Sequence of chain 1.D:
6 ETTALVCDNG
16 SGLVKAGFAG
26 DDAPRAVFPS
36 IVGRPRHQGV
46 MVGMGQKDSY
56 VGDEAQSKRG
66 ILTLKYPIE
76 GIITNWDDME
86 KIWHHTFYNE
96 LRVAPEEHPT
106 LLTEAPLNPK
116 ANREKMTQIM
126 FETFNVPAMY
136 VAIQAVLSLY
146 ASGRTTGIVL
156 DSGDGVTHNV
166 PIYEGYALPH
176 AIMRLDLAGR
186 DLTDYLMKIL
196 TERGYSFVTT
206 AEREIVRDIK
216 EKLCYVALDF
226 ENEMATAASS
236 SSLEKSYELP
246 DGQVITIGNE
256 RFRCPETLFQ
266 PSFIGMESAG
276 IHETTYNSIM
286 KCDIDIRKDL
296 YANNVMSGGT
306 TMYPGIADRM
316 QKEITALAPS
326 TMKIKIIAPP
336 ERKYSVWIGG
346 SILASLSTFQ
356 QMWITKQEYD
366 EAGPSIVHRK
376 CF

Binding-site contacts:
Ligand atom OD1 contacts residue HIC75 of chain 1.D at 3.6 Å.
Ligand atom NE1 contacts residue ARG179 of chain 1.D at 4.4 Å.
Ligand atom CH2 contacts residue PRO114 of chain 1.D at 4.0 Å (hydrophobic).
Ligand atom CB contacts residue GLU74 of chain 1.D at 3.9 Å.
Ligand atom CD1 contacts residue ILE77 of chain 1.D at 4.0 Å (hydrophobic).
Ligand atom OD1 contacts residue GLU74 of chain 1.D at 3.6 Å (salt-bridge).
Ligand atom CZ2 contacts residue ILE77 of chain 1.D at 4.2 Å (hydrophobic).
Ligand atom C contacts residue GLU74 of chain 1.D at 4.0 Å.
Ligand atom CE2 contacts residue ILE77 of chain 1.D at 3.8 Å (hydrophobic).
Ligand atom SG contacts residue HIC75 of chain 1.D at 4.4 Å.
Ligand atom CD2 contacts residue PRO114 of chain 1.D at 4.5 Å (hydrophobic).
Ligand atom CB contacts residue THR79 of chain 1.D at 3.9 Å.
Ligand atom CD2 contacts residue ILE77 of chain 1.D at 4.0 Å (hydrophobic).
Ligand atom CH2 contacts residue ASN113 of chain 1.D at 4.4 Å.
Ligand atom CZ3 contacts residue PRO114 of chain 1.D at 3.4 Å (hydrophobic).
Ligand atom NE1 contacts residue ILE77 of chain 1.D at 3.8 Å.
Ligand atom CG contacts residue GLU74 of chain 1.D at 3.5 Å.
Ligand atom CE2 contacts residue ARG179 of chain 1.D at 4.0 Å.
Ligand atom CA contacts residue GLU74 of chain 1.D at 3.8 Å.
Ligand atom CG contacts residue HIC75 of chain 1.D at 3.9 Å.
Ligand atom CZ2 contacts residue ARG179 of chain 1.D at 3.2 Å.
Ligand atom CB contacts residue GLU74 of chain 1.D at 3.0 Å.
Ligand atom NE1 contacts residue ASP181 of chain 1.D at 3.9 Å.
Ligand atom CA contacts residue THR79 of chain 1.D at 4.5 Å.
Ligand atom CH2 contacts residue ARG179 of chain 1.D at 3.9 Å.
Ligand atom CB contacts residue ILE77 of chain 1.D at 3.9 Å (hydrophobic).
Ligand atom N contacts residue ILE77 of chain 1.D at 4.2 Å.
Ligand atom N contacts residue GLU74 of chain 1.D at 3.9 Å.
Ligand atom CD contacts residue HIC75 of chain 1.D at 4.2 Å.
Ligand atom CB contacts residue ASP181 of chain 1.D at 4.5 Å.
Ligand atom CE3 contacts residue PRO114 of chain 1.D at 3.5 Å (hydrophobic).
Ligand atom O contacts residue GLU74 of chain 1.D at 4.1 Å.
Ligand atom CG contacts residue ILE77 of chain 1.D at 4.2 Å (hydrophobic).

The protein below binds the small molecule below.
Small molecule (SMILES): C[C@@H]1NC(=O)[C@H](C[C@@](C)(O)CO)NC(=O)[C@@H]2CC3=C(N=C4C=CC=CC43)SC[C@H](NC(=O)[C@@H]([C@H](C)O)NC1=O)C(=O)N1C[C@H](O)C[C@H]1C(=O)N[C@@H](C)C(=O)N2